The small molecule below binds the protein below.
Small molecule (SMILES): NCCCC(=O)O

Sequence of chain 1.A:
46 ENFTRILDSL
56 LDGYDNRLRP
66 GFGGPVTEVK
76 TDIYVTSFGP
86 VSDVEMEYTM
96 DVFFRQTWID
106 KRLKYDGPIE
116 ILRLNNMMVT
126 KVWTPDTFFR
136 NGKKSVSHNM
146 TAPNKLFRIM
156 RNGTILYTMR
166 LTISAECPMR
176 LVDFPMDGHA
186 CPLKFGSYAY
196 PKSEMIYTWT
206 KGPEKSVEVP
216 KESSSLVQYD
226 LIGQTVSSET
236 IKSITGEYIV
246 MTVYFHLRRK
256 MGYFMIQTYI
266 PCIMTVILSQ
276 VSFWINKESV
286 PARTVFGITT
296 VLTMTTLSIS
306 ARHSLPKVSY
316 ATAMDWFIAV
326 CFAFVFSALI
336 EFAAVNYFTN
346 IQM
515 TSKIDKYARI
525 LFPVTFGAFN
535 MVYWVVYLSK

Sequence of chain 1.B:
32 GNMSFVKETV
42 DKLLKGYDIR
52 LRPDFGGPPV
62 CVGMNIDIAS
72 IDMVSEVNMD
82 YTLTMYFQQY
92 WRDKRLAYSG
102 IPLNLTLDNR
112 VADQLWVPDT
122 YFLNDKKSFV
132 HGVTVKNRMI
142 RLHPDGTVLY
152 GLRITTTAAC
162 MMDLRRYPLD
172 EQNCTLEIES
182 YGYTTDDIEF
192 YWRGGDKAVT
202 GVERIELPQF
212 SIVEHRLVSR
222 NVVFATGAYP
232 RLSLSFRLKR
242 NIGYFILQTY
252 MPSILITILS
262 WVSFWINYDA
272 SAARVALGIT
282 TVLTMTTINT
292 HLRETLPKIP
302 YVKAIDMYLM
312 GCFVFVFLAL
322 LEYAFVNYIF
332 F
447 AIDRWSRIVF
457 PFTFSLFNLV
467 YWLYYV

Binding-site contacts:
Ligand atom N contacts residue SER181 of chain 1.B at 3.8 Å.
Ligand atom OXT contacts residue PHE225 of chain 1.B at 4.4 Å.
Ligand atom N contacts residue PHE225 of chain 1.B at 3.5 Å.
Ligand atom O contacts residue THR163 of chain 1.A at 3.1 Å (h-bond).
Ligand atom CB contacts residue THR227 of chain 1.B at 4.3 Å.
Ligand atom O contacts residue ARG100 of chain 1.A at 3.4 Å (salt-bridge).
Ligand atom N contacts residue TYR182 of chain 1.B at 4.3 Å.
Ligand atom O contacts residue PHE98 of chain 1.A at 4.5 Å.
Ligand atom CD contacts residue TYR182 of chain 1.B at 3.4 Å (hydrophobic).
Ligand atom CG contacts residue PHE98 of chain 1.A at 4.1 Å (hydrophobic).
Ligand atom O contacts residue THR227 of chain 1.B at 4.2 Å.
Ligand atom CB contacts residue TYR230 of chain 1.B at 4.0 Å (hydrophobic).
Ligand atom CG contacts residue TYR230 of chain 1.B at 4.4 Å (hydrophobic).
Ligand atom CD contacts residue GLU180 of chain 1.B at 3.8 Å.
Ligand atom OXT contacts residue THR227 of chain 1.B at 3.4 Å (h-bond).
Ligand atom C contacts residue PHE98 of chain 1.A at 4.1 Å (hydrophobic).
Ligand atom OXT contacts residue ARG100 of chain 1.A at 3.1 Å (salt-bridge).
Ligand atom CB contacts residue TYR182 of chain 1.B at 4.1 Å (hydrophobic).
Ligand atom CD contacts residue PHE98 of chain 1.A at 4.3 Å (hydrophobic).
Ligand atom N contacts residue TYR230 of chain 1.B at 3.9 Å.
Ligand atom CG contacts residue THR227 of chain 1.B at 4.3 Å.
Ligand atom CD contacts residue SER181 of chain 1.B at 4.1 Å.
Ligand atom C contacts residue THR227 of chain 1.B at 3.8 Å.
Ligand atom OXT contacts residue PHE98 of chain 1.A at 4.1 Å.
Ligand atom N contacts residue GLU180 of chain 1.B at 2.4 Å (salt-bridge).
Ligand atom CD contacts residue TYR122 of chain 1.B at 3.5 Å (hydrophobic).
Ligand atom CD contacts residue TYR230 of chain 1.B at 4.3 Å (hydrophobic).
Ligand atom N contacts residue TYR122 of chain 1.B at 3.3 Å (h-bond).
Ligand atom C contacts residue THR163 of chain 1.A at 4.2 Å.
Ligand atom CG contacts residue TYR182 of chain 1.B at 4.0 Å (hydrophobic).
Ligand atom CB contacts residue PHE98 of chain 1.A at 3.9 Å (hydrophobic).
Ligand atom C contacts residue ARG100 of chain 1.A at 3.8 Å.
Ligand atom CB contacts residue PHE225 of chain 1.B at 4.2 Å (hydrophobic).